A small-molecule ligand and the protein it binds are described below.
Small molecule (SMILES): NCCNC1CCC(CC2=N[C@H]3Cc4cccc(C(=O)O)c4O[B-]3(O)O2)CC1

Sequence of chain 1.A:
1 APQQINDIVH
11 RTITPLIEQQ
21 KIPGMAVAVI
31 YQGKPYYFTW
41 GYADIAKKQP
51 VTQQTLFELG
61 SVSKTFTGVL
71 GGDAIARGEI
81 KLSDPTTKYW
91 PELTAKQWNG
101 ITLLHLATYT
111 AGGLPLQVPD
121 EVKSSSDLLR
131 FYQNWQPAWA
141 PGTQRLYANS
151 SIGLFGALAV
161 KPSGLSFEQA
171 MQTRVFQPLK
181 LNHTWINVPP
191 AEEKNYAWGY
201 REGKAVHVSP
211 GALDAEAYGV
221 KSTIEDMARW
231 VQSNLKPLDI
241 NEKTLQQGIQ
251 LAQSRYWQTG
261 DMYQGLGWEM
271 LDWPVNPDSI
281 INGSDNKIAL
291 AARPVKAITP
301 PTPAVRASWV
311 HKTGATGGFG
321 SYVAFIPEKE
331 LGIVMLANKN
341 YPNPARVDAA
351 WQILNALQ

Binding-site contacts:
Ligand atom C24 contacts residue TRP139 of chain 1.A at 3.8 Å (hydrophobic).
Ligand atom C26 contacts residue ALA140 of chain 1.A at 4.3 Å (hydrophobic).
Ligand atom C24 contacts residue ALA140 of chain 1.A at 3.9 Å (hydrophobic).
Ligand atom C24 contacts residue PRO137 of chain 1.A at 4.3 Å (hydrophobic).
Ligand atom C25 contacts residue ALA140 of chain 1.A at 3.8 Å (hydrophobic).
Ligand atom C17 contacts residue ALA140 of chain 1.A at 4.2 Å (hydrophobic).
Ligand atom N11 contacts residue PRO137 of chain 1.A at 4.0 Å.
Ligand atom C26 contacts residue TRP139 of chain 1.A at 3.6 Å (hydrophobic).
Ligand atom C26 contacts residue PRO137 of chain 1.A at 3.3 Å (hydrophobic).
Ligand atom C12 contacts residue PRO137 of chain 1.A at 3.8 Å (hydrophobic).
Ligand atom C23 contacts residue ALA140 of chain 1.A at 3.8 Å (hydrophobic).
Ligand atom C26 contacts residue ALA138 of chain 1.A at 3.6 Å (hydrophobic).
Ligand atom B13 contacts residue ALA138 of chain 1.A at 4.5 Å.
Ligand atom O14 contacts residue ALA138 of chain 1.A at 4.5 Å.
Ligand atom N2 contacts residue ASN99 of chain 1.A at 4.2 Å.
Ligand atom C25 contacts residue TRP139 of chain 1.A at 3.8 Å (hydrophobic).
Ligand atom C22 contacts residue ALA140 of chain 1.A at 3.9 Å (hydrophobic).
Ligand atom C18 contacts residue ALA140 of chain 1.A at 4.3 Å (hydrophobic).
Ligand atom C12 contacts residue ALA138 of chain 1.A at 3.8 Å (hydrophobic).